Binding-site contacts:
Ligand atom N2 contacts residue LEU136 of chain 1.A at 3.7 Å.
Ligand atom C7 contacts residue LEU136 of chain 1.A at 3.5 Å (hydrophobic).
Ligand atom O7 contacts residue LEU136 of chain 1.A at 3.1 Å (h-bond).
Ligand atom O8 contacts residue ASP283 of chain 1.A at 3.7 Å.
Ligand atom O5 contacts residue HIS377 of chain 1.A at 3.6 Å.
Ligand atom C5 contacts residue LEU136 of chain 1.A at 3.7 Å (hydrophobic).
Ligand atom C3 contacts residue GLU672 of chain 1.A at 3.4 Å.
Ligand atom C13 contacts residue GLU88 of chain 1.A at 3.4 Å.
Ligand atom O4 contacts residue SER674 of chain 1.A at 3.6 Å.
Ligand atom O3 contacts residue SER674 of chain 1.A at 3.1 Å (h-bond).
Ligand atom C16 contacts residue HIS341 of chain 1.A at 3.4 Å.
Ligand atom O5 contacts residue LEU136 of chain 1.A at 3.5 Å (h-bond).
Ligand atom C14 contacts residue ASN133 of chain 1.A at 3.8 Å.
Ligand atom O6 contacts residue HIS377 of chain 1.A at 2.7 Å (h-bond).
Ligand atom C6 contacts residue HIS377 of chain 1.A at 3.5 Å.
Ligand atom C15 contacts residue ASN282 of chain 1.A at 3.8 Å.
Ligand atom C6 contacts residue ASN484 of chain 1.A at 3.3 Å.
Ligand atom O3 contacts residue ALA673 of chain 1.A at 3.4 Å (h-bond).
Ligand atom O6 contacts residue ASN484 of chain 1.A at 2.8 Å (h-bond).
Ligand atom O4 contacts residue GLY675 of chain 1.A at 2.8 Å (h-bond).
Ligand atom O6 contacts residue VAL455 of chain 1.A at 3.8 Å.
Ligand atom O2 contacts residue GLU672 of chain 1.A at 3.2 Å (salt-bridge).
Ligand atom C17 contacts residue GLU385 of chain 1.A at 3.6 Å.
Ligand atom O7 contacts residue GLY135 of chain 1.A at 3.5 Å (h-bond).
Ligand atom C9 contacts residue ASP283 of chain 1.A at 3.7 Å.
Ligand atom O8 contacts residue ASN133 of chain 1.A at 3.7 Å.
Ligand atom C14 contacts residue GLU88 of chain 1.A at 3.2 Å.
Ligand atom C2 contacts residue HIS377 of chain 1.A at 3.5 Å.
Ligand atom C17 contacts residue PHE286 of chain 1.A at 3.7 Å (hydrophobic).
Ligand atom O2 contacts residue TYR573 of chain 1.A at 3.2 Å (h-bond).
Ligand atom C4 contacts residue GLY675 of chain 1.A at 3.8 Å.
Ligand atom C18 contacts residue ARG292 of chain 1.A at 3.6 Å.
Ligand atom C19 contacts residue ASN282 of chain 1.A at 3.7 Å.
Ligand atom O4 contacts residue ASN484 of chain 1.A at 3.5 Å (h-bond).
Ligand atom C19 contacts residue ARG292 of chain 1.A at 3.7 Å.
Ligand atom O3 contacts residue GLU672 of chain 1.A at 2.7 Å (salt-bridge).
Ligand atom C6 contacts residue GLY135 of chain 1.A at 3.6 Å.
Ligand atom C5 contacts residue GLY135 of chain 1.A at 3.7 Å.
Ligand atom O3 contacts residue GLY675 of chain 1.A at 3.2 Å (h-bond).
Ligand atom C20 contacts residue ASN282 of chain 1.A at 3.3 Å.

A protein and the small-molecule ligand that binds it are described below.
Small molecule (SMILES): O=C(NC(=O)c1ccc(-c2ccccc2)cc1)N[C@@H]1O[C@H](CO)[C@@H](O)[C@H](O)[C@H]1O

Sequence of chain 1.A:
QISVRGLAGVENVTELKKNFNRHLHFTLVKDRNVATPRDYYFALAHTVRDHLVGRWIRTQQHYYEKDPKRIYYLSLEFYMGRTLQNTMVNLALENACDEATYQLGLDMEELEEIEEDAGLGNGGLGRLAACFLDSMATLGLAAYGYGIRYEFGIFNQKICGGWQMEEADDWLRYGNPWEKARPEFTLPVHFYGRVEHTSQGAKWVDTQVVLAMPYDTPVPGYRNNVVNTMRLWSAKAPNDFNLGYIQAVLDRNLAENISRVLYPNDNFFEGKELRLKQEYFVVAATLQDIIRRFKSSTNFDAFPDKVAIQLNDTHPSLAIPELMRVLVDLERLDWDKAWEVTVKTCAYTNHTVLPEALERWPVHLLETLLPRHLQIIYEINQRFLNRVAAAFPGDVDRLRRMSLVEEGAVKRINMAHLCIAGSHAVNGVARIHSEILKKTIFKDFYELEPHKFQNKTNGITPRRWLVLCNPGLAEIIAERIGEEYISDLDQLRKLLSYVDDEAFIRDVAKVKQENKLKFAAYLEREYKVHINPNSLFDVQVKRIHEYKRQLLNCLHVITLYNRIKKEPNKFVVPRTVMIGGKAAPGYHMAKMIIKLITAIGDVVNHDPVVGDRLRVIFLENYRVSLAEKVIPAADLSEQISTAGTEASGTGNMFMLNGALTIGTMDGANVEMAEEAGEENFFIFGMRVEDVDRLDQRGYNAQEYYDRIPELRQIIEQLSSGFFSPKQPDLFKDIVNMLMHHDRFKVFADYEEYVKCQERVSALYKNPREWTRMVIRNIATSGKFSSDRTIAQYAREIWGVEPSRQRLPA